Binding-site contacts:
Ligand atom O7 contacts residue TYR59 of chain 1.I at 2.4 Å (h-bond).
Ligand atom C8 contacts residue THR50 of chain 1.I at 4.3 Å.
Ligand atom C7 contacts residue ASN48 of chain 1.I at 3.5 Å.
Ligand atom C7 contacts residue SER55 of chain 1.I at 4.3 Å.
Ligand atom C1 contacts residue ASN48 of chain 1.I at 1.4 Å.
Ligand atom C5 contacts residue ASN48 of chain 1.I at 3.7 Å.
Ligand atom N2 contacts residue ASN48 of chain 1.I at 2.9 Å (h-bond).
Ligand atom C6 contacts residue THR50 of chain 1.I at 3.6 Å.
Ligand atom C7 contacts residue SER54 of chain 1.I at 4.4 Å.
Ligand atom C8 contacts residue TYR59 of chain 1.I at 4.0 Å (hydrophobic).
Ligand atom C2 contacts residue ASN48 of chain 1.I at 2.4 Å.
Ligand atom O7 contacts residue TYR139 of chain 1.I at 4.3 Å.
Ligand atom C5 contacts residue THR50 of chain 1.I at 3.8 Å.
Ligand atom C7 contacts residue TYR59 of chain 1.I at 3.4 Å (hydrophobic).
Ligand atom C8 contacts residue SER54 of chain 1.I at 3.1 Å.
Ligand atom C8 contacts residue THR57 of chain 1.I at 3.8 Å.
Ligand atom O7 contacts residue ASN48 of chain 1.I at 3.7 Å.
Ligand atom O1S6 contacts residue GLY53 of chain 1.I at 3.9 Å.
Ligand atom N2 contacts residue TYR139 of chain 1.I at 3.6 Å.
Ligand atom C8 contacts residue PHE115 of chain 1.I at 3.9 Å (hydrophobic).
Ligand atom C8 contacts residue SER55 of chain 1.I at 3.2 Å.
Ligand atom O5 contacts residue THR50 of chain 1.I at 3.8 Å.
Ligand atom C3 contacts residue ASN48 of chain 1.I at 3.8 Å.
Ligand atom C7 contacts residue THR57 of chain 1.I at 4.0 Å.
Ligand atom C8 contacts residue TYR139 of chain 1.I at 3.3 Å (hydrophobic).
Ligand atom C8 contacts residue ARG56 of chain 1.I at 4.3 Å.
Ligand atom C4 contacts residue ASN48 of chain 1.I at 4.2 Å.
Ligand atom C7 contacts residue TYR139 of chain 1.I at 3.6 Å (hydrophobic).
Ligand atom O7 contacts residue THR57 of chain 1.I at 3.8 Å.
Ligand atom C1 contacts residue THR50 of chain 1.I at 4.4 Å.
Ligand atom O6 contacts residue THR50 of chain 1.I at 4.4 Å.
Ligand atom O5 contacts residue ASN48 of chain 1.I at 2.4 Å (h-bond).

The small molecule below binds the protein below.
Small molecule (SMILES): CC(=O)N[C@H]1[C@H](O[C@H]2[C@H](O)[C@@H](NC(C)=O)CO[C@@H]2CO)O[C@H](CO)[C@@H](O)[C@@H]1O[C@@H]1O[C@H](CS(=O)(=O)O)[C@@H](O)[C@H](O)[C@H]1O

Sequence of chain 1.I:
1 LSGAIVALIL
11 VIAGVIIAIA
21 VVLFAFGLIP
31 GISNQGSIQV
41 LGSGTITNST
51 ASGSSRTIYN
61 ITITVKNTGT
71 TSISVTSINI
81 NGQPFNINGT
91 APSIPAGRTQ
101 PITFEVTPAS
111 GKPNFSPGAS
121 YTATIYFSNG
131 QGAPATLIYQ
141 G